Binding-site contacts:
Ligand atom C5 contacts residue ASN248 of chain 1.B at 4.5 Å.
Ligand atom C8 contacts residue THR234 of chain 1.B at 3.4 Å.
Ligand atom C2 contacts residue ASN248 of chain 1.B at 3.5 Å.
Ligand atom C7 contacts residue ASN248 of chain 1.B at 3.8 Å.
Ligand atom O5 contacts residue ASN248 of chain 1.B at 3.1 Å (h-bond).
Ligand atom O5 contacts residue SER250 of chain 1.B at 3.4 Å (h-bond).
Ligand atom C1 contacts residue ASN248 of chain 1.B at 2.8 Å.
Ligand atom C5 contacts residue SER250 of chain 1.B at 4.0 Å.
Ligand atom N2 contacts residue ASN248 of chain 1.B at 3.9 Å.
Ligand atom C6 contacts residue SER250 of chain 1.B at 4.2 Å.
Ligand atom O7 contacts residue ASN248 of chain 1.B at 3.3 Å (h-bond).
Ligand atom C8 contacts residue LEU231 of chain 1.B at 3.9 Å (hydrophobic).
Ligand atom C1 contacts residue SER250 of chain 1.B at 3.8 Å.
Ligand atom O7 contacts residue LEU231 of chain 1.B at 4.3 Å.
Ligand atom C8 contacts residue THR235 of chain 1.B at 4.3 Å.

A small-molecule ligand and the protein it binds are described below.
Small molecule (SMILES): CC(=O)N[C@@H]1[C@@H](O)[C@H](O)[C@@H](CO)O[C@H]1O

Sequence of chain 1.B:
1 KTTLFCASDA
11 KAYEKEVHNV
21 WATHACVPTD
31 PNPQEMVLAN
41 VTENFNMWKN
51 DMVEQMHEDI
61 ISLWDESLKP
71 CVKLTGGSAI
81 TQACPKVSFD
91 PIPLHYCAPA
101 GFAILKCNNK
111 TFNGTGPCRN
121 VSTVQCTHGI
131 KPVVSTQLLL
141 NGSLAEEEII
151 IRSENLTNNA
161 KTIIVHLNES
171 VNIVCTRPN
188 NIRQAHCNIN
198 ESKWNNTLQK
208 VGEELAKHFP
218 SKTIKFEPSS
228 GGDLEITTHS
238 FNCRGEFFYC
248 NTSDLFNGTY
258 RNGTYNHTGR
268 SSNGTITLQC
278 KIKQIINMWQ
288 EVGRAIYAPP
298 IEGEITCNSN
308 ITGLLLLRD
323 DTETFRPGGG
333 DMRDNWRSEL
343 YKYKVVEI